Binding-site contacts:
Ligand atom O1B contacts residue GLY14 of chain 1.E at 3.0 Å (h-bond).
Ligand atom N7 contacts residue ALA145 of chain 1.E at 3.6 Å.
Ligand atom N7 contacts residue ASN111 of chain 1.E at 3.1 Å (h-bond).
Ligand atom O2B contacts residue THR16 of chain 1.E at 2.9 Å (h-bond).
Ligand atom C6 contacts residue LYS112 of chain 1.E at 3.4 Å.
Ligand atom N1 contacts residue ASP114 of chain 1.E at 2.8 Å (salt-bridge).
Ligand atom O1B contacts residue LYS15 of chain 1.E at 2.9 Å (salt-bridge).
Ligand atom N2 contacts residue ASP114 of chain 1.E at 2.9 Å (salt-bridge).
Ligand atom C6 contacts residue THR146 of chain 1.E at 3.5 Å.
Ligand atom O2G contacts residue MG1 of chain 1.M at 2.6 Å.
Ligand atom O1A contacts residue GLY14 of chain 1.E at 3.2 Å.
Ligand atom C8 contacts residue GLY14 of chain 1.E at 3.6 Å.
Ligand atom O2' contacts residue VAL28 of chain 1.E at 3.0 Å.
Ligand atom O2A contacts residue THR30 of chain 1.E at 2.8 Å.
Ligand atom O5' contacts residue GLY14 of chain 1.E at 3.6 Å.
Ligand atom PA contacts residue GLY14 of chain 1.E at 3.6 Å.
Ligand atom O1A contacts residue THR17 of chain 1.E at 2.7 Å (h-bond).
Ligand atom O6 contacts residue SER144 of chain 1.E at 3.4 Å.
Ligand atom O1A contacts residue THR16 of chain 1.E at 3.3 Å (h-bond).
Ligand atom N1 contacts residue THR146 of chain 1.E at 3.2 Å (h-bond).
Ligand atom C2' contacts residue VAL28 of chain 1.E at 3.3 Å (hydrophobic).
Ligand atom O6 contacts residue LYS112 of chain 1.E at 3.3 Å.
Ligand atom PB contacts residue LYS15 of chain 1.E at 3.6 Å.
Ligand atom N3B contacts residue GLY12 of chain 1.E at 3.1 Å (h-bond).
Ligand atom C6 contacts residue ASP114 of chain 1.E at 3.5 Å.
Ligand atom O3A contacts residue GLY14 of chain 1.E at 3.2 Å (h-bond).
Ligand atom O6 contacts residue ASP114 of chain 1.E at 3.4 Å (salt-bridge).
Ligand atom O2B contacts residue MG1 of chain 1.M at 2.8 Å.
Ligand atom O3G contacts residue GLY55 of chain 1.E at 2.9 Å (h-bond).
Ligand atom O6 contacts residue ASN111 of chain 1.E at 3.4 Å (h-bond).
Ligand atom C5 contacts residue THR146 of chain 1.E at 3.6 Å.
Ligand atom N1 contacts residue LYS112 of chain 1.E at 3.6 Å.
Ligand atom O2G contacts residue THR33 of chain 1.E at 2.8 Å (h-bond).
Ligand atom PA contacts residue THR17 of chain 1.E at 3.6 Å.
Ligand atom O5' contacts residue THR17 of chain 1.E at 3.6 Å.
Ligand atom C4 contacts residue THR146 of chain 1.E at 3.5 Å.
Ligand atom O3G contacts residue LYS15 of chain 1.E at 2.9 Å (salt-bridge).
Ligand atom O6 contacts residue ALA145 of chain 1.E at 3.2 Å (h-bond).
Ligand atom O2A contacts residue MG1 of chain 1.M at 3.2 Å.
Ligand atom O1B contacts residue ALA13 of chain 1.E at 3.3 Å (h-bond).

This protein binds this small molecule.
Small molecule (SMILES): Nc1nc2c(ncn2[C@@H]2O[C@H](CO[P](=O)(O)O[P](=O)(O)NP(=O)(O)O)[C@@H](O)[C@H]2O)c(=O)[nH]1

Sequence of chain 1.E:
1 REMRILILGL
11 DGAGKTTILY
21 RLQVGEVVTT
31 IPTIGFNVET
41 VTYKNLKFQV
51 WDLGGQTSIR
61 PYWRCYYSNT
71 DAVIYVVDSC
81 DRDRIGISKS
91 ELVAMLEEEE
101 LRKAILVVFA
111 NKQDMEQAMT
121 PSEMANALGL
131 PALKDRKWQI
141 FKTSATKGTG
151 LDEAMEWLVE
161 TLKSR